Sequence of chain 1.B:
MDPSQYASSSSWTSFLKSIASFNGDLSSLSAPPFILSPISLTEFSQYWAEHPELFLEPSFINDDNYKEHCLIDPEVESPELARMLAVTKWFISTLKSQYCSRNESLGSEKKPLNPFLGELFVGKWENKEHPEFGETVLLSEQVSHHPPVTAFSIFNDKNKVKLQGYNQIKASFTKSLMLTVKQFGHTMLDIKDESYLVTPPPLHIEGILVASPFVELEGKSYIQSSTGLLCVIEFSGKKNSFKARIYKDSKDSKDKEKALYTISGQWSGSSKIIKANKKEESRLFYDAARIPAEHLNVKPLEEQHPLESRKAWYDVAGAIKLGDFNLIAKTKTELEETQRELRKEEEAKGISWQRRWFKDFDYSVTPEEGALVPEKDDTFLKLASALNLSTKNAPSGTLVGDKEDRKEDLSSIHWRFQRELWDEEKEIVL

The protein below binds the small molecule below.
Small molecule (SMILES): CCC(=O)OC[C@H](C)CC[C@H]1O[C@H]2C[C@H]3[C@@H]4CC=C5C[C@@H](O)CC[C@]5(C)[C@H]4CC[C@]3(C)[C@H]2[C@@H]1C

Binding-site contacts:
Ligand atom O2 contacts residue GLU109 of chain 1.B at 3.5 Å.
Ligand atom O3 contacts residue PHE15 of chain 1.B at 3.8 Å.
Ligand atom C12 contacts residue GLN183 of chain 1.B at 3.9 Å.
Ligand atom C26 contacts residue ILE35 of chain 1.B at 4.0 Å (hydrophobic).
Ligand atom C16 contacts residue GLN98 of chain 1.B at 3.5 Å.
Ligand atom C16 contacts residue ARG102 of chain 1.B at 3.9 Å.
Ligand atom C14 contacts residue TYR99 of chain 1.B at 3.6 Å (hydrophobic).
Ligand atom C25 contacts residue ILE208 of chain 1.B at 3.8 Å (hydrophobic).
Ligand atom C28 contacts residue PHE15 of chain 1.B at 3.9 Å (hydrophobic).
Ligand atom C30 contacts residue PHE15 of chain 1.B at 3.9 Å (hydrophobic).
Ligand atom C16 contacts residue TYR99 of chain 1.B at 3.7 Å (hydrophobic).
Ligand atom C10 contacts residue GLN183 of chain 1.B at 3.6 Å.
Ligand atom C11 contacts residue ASN167 of chain 1.B at 3.6 Å.
Ligand atom C21 contacts residue LYS110 of chain 1.B at 3.8 Å.
Ligand atom O4 contacts residue LEU26 of chain 1.B at 2.6 Å.
Ligand atom C26 contacts residue ILE208 of chain 1.B at 3.4 Å (hydrophobic).
Ligand atom C2 contacts residue LEU179 of chain 1.B at 4.0 Å (hydrophobic).
Ligand atom C21 contacts residue GLU109 of chain 1.B at 3.7 Å.
Ligand atom C12 contacts residue ASN167 of chain 1.B at 3.3 Å.
Ligand atom C26 contacts residue PRO213 of chain 1.B at 3.5 Å (hydrophobic).
Ligand atom C30 contacts residue LYS111 of chain 1.B at 3.7 Å.
Ligand atom C15 contacts residue TYR99 of chain 1.B at 3.8 Å (hydrophobic).
Ligand atom C30 contacts residue LEU29 of chain 1.B at 4.0 Å (hydrophobic).
Ligand atom C17 contacts residue ARG102 of chain 1.B at 3.6 Å.
Ligand atom O2 contacts residue LYS110 of chain 1.B at 3.8 Å.
Ligand atom C7 contacts residue ILE169 of chain 1.B at 4.0 Å (hydrophobic).
Ligand atom C20 contacts residue ILE205 of chain 1.B at 3.9 Å (hydrophobic).
Ligand atom C29 contacts residue LYS111 of chain 1.B at 3.6 Å.
Ligand atom C3 contacts residue PRO112 of chain 1.B at 3.8 Å (hydrophobic).
Ligand atom C28 contacts residue LEU26 of chain 1.B at 3.7 Å (hydrophobic).
Ligand atom C5 contacts residue VAL181 of chain 1.B at 3.9 Å (hydrophobic).
Ligand atom C17 contacts residue PHE44 of chain 1.B at 3.9 Å (hydrophobic).
Ligand atom C20 contacts residue GLU109 of chain 1.B at 3.6 Å.
Ligand atom C22 contacts residue LYS110 of chain 1.B at 4.0 Å.
Ligand atom C16 contacts residue PHE44 of chain 1.B at 3.9 Å (hydrophobic).
Ligand atom O1 contacts residue GLN98 of chain 1.B at 2.7 Å (h-bond).
Ligand atom O4 contacts residue PHE173 of chain 1.B at 3.7 Å.
Ligand atom C13 contacts residue GLN98 of chain 1.B at 3.3 Å.
Ligand atom C14 contacts residue GLN98 of chain 1.B at 3.4 Å.
Ligand atom C23 contacts residue LEU179 of chain 1.B at 3.8 Å (hydrophobic).